Sequence of chain 1.A:
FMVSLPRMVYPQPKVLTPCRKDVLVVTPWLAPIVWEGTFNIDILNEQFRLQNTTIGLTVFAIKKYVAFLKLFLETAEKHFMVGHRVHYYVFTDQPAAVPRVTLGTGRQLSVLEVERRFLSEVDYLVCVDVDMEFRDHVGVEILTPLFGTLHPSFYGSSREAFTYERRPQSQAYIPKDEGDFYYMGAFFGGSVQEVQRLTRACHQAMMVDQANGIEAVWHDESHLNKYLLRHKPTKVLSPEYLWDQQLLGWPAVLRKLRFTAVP

The small molecule below binds the protein below.
Small molecule (SMILES): CC(=O)N[C@@H]1[C@@H](O)[C@H](O[C@@H]2O[C@H](CO)[C@H](O)[C@H](O)[C@H]2O[C@@H]2O[C@@H](C)[C@@H](O)[C@@H](O)[C@@H]2O)[C@@H](CO)O[C@H]1O

Binding-site contacts:
Ligand atom C4 contacts residue LEU268 of chain 1.A at 4.1 Å (hydrophobic).
Ligand atom O4 contacts residue ASP265 of chain 1.A at 2.6 Å (salt-bridge).
Ligand atom C8 contacts residue SER174 of chain 1.A at 3.8 Å.
Ligand atom O4 contacts residue MET205 of chain 1.A at 3.7 Å.
Ligand atom C6 contacts residue TRP239 of chain 1.A at 3.4 Å (hydrophobic).
Ligand atom C3 contacts residue SER174 of chain 1.A at 3.9 Å.
Ligand atom C4 contacts residue ASP265 of chain 1.A at 3.4 Å.
Ligand atom C6 contacts residue GLU242 of chain 1.A at 3.2 Å.
Ligand atom O6 contacts residue TRP239 of chain 1.A at 3.2 Å (h-bond).
Ligand atom O4 contacts residue GLU242 of chain 1.A at 2.8 Å (salt-bridge).
Ligand atom C3 contacts residue TRP239 of chain 1.A at 3.9 Å (hydrophobic).
Ligand atom C6 contacts residue SER174 of chain 1.A at 4.0 Å.
Ligand atom O3 contacts residue MET205 of chain 1.A at 3.8 Å.
Ligand atom C1 contacts residue MET205 of chain 1.A at 3.7 Å (hydrophobic).
Ligand atom C4 contacts residue TRP239 of chain 1.A at 3.7 Å (hydrophobic).
Ligand atom C8 contacts residue PHE175 of chain 1.A at 4.2 Å (hydrophobic).
Ligand atom O7 contacts residue PHE175 of chain 1.A at 3.7 Å.
Ligand atom O4 contacts residue HIS172 of chain 1.A at 2.9 Å (h-bond).
Ligand atom C5 contacts residue TRP239 of chain 1.A at 3.6 Å (hydrophobic).
Ligand atom C6 contacts residue TYR203 of chain 1.A at 3.6 Å (hydrophobic).
Ligand atom C6 contacts residue HIS172 of chain 1.A at 4.1 Å.
Ligand atom O3 contacts residue ASP265 of chain 1.A at 4.0 Å.
Ligand atom O3 contacts residue PHE175 of chain 1.A at 3.4 Å.
Ligand atom C7 contacts residue PHE175 of chain 1.A at 4.0 Å (hydrophobic).
Ligand atom C5 contacts residue HIS172 of chain 1.A at 4.0 Å.
Ligand atom C6 contacts residue THR184 of chain 1.A at 3.5 Å.
Ligand atom C5 contacts residue GLU242 of chain 1.A at 3.9 Å.
Ligand atom C4 contacts residue GLU242 of chain 1.A at 3.4 Å.
Ligand atom N2 contacts residue SER174 of chain 1.A at 4.0 Å.
Ligand atom C2 contacts residue HIS172 of chain 1.A at 3.9 Å.
Ligand atom C6 contacts residue HIS172 of chain 1.A at 4.1 Å.
Ligand atom C1 contacts residue HIS172 of chain 1.A at 4.0 Å.
Ligand atom C2 contacts residue MET205 of chain 1.A at 4.0 Å (hydrophobic).
Ligand atom O6 contacts residue THR184 of chain 1.A at 2.6 Å (h-bond).
Ligand atom C6 contacts residue LEU268 of chain 1.A at 4.1 Å (hydrophobic).
Ligand atom O5 contacts residue HIS172 of chain 1.A at 3.3 Å (h-bond).
Ligand atom O4 contacts residue HIS172 of chain 1.A at 4.0 Å.
Ligand atom O6 contacts residue PHE175 of chain 1.A at 3.7 Å.
Ligand atom C4 contacts residue HIS172 of chain 1.A at 4.0 Å.
Ligand atom O5 contacts residue MET205 of chain 1.A at 3.0 Å.